Sequence of chain 1.G:
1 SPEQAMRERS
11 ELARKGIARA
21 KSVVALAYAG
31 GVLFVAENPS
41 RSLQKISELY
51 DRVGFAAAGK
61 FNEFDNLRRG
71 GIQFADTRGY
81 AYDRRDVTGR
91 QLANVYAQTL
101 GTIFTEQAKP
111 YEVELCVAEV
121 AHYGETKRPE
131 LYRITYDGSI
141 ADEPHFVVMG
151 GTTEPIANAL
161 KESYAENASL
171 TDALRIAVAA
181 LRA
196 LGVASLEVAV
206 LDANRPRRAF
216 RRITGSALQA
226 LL

Binding-site contacts:
Ligand atom C contacts residue ASP137 of chain 1.G at 3.8 Å.
Ligand atom C contacts residue LYS45 of chain 1.E at 3.7 Å.
Ligand atom O contacts residue PHE61 of chain 1.E at 2.5 Å (h-bond).
Ligand atom OH contacts residue GLU112 of chain 1.E at 3.0 Å (salt-bridge).
Ligand atom CA contacts residue GLY59 of chain 1.E at 3.8 Å.
Ligand atom OE1 contacts residue GLY138 of chain 1.G at 2.8 Å (h-bond).
Ligand atom CA contacts residue ASP137 of chain 1.G at 3.2 Å.
Ligand atom CA contacts residue GLY59 of chain 1.E at 3.5 Å.
Ligand atom NE2 contacts residue LEU43 of chain 1.E at 3.7 Å.
Ligand atom OXT contacts residue LYS45 of chain 1.E at 3.7 Å.
Ligand atom NE2 contacts residue ILE140 of chain 1.G at 3.3 Å.
Ligand atom NE2 contacts residue PHE61 of chain 1.E at 3.0 Å.
Ligand atom CD1 contacts residue LEU43 of chain 1.E at 3.5 Å (hydrophobic).
Ligand atom CD contacts residue GLY138 of chain 1.G at 3.4 Å.
Ligand atom O contacts residue LYS45 of chain 1.E at 2.9 Å (salt-bridge).
Ligand atom CA contacts residue MET6 of chain 1.G at 3.7 Å (hydrophobic).
Ligand atom N contacts residue SER139 of chain 1.G at 3.2 Å (h-bond).
Ligand atom OE1 contacts residue ILE140 of chain 1.G at 3.2 Å (h-bond).
Ligand atom OE1 contacts residue SER139 of chain 1.G at 3.1 Å.
Ligand atom C contacts residue GLY59 of chain 1.E at 3.7 Å.
Ligand atom N contacts residue MET6 of chain 1.G at 2.5 Å (h-bond).
Ligand atom OXT contacts residue GLY59 of chain 1.E at 2.9 Å (h-bond).
Ligand atom CD2 contacts residue ARG19 of chain 1.E at 3.8 Å.
Ligand atom CA contacts residue SER139 of chain 1.G at 3.5 Å.
Ligand atom N contacts residue GLY59 of chain 1.E at 2.9 Å (h-bond).
Ligand atom O contacts residue LYS60 of chain 1.E at 3.3 Å.
Ligand atom CZ contacts residue GLU112 of chain 1.E at 3.5 Å.
Ligand atom CD contacts residue ILE140 of chain 1.G at 3.7 Å (hydrophobic).
Ligand atom O contacts residue LYS60 of chain 1.E at 2.9 Å (salt-bridge).
Ligand atom N contacts residue ASP137 of chain 1.G at 3.8 Å.
Ligand atom C contacts residue GLY59 of chain 1.E at 3.7 Å.
Ligand atom C contacts residue PHE61 of chain 1.E at 3.6 Å (hydrophobic).
Ligand atom OXT contacts residue ALA20 of chain 1.E at 3.4 Å.
Ligand atom CD1 contacts residue PHE61 of chain 1.E at 3.4 Å (hydrophobic).
Ligand atom O contacts residue ASP137 of chain 1.G at 3.2 Å (salt-bridge).
Ligand atom O contacts residue LYS21 of chain 1.E at 3.2 Å.
Ligand atom CG contacts residue ASN62 of chain 1.E at 3.8 Å.
Ligand atom CE2 contacts residue GLU112 of chain 1.E at 3.1 Å.
Ligand atom CG contacts residue PHE61 of chain 1.E at 3.6 Å (hydrophobic).
Ligand atom OH contacts residue ARG19 of chain 1.E at 3.5 Å (salt-bridge).

A protein and the small-molecule ligand that binds it are described below.
Small molecule (SMILES): CC(C)C[C@H](NC(=O)[C@H](Cc1ccc(O)cc1)NC(=O)[C@H](CCC(N)=O)NC(=O)CNC(=O)[C@H](C)N)C(=O)O

Sequence of chain 1.E:
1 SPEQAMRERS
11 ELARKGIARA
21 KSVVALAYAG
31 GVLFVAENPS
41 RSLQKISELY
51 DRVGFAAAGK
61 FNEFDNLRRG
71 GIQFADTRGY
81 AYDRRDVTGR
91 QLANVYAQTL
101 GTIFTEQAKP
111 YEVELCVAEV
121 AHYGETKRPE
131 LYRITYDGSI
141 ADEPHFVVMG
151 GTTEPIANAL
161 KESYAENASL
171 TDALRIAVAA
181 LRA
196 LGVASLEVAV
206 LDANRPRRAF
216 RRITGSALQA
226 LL